Binding-site contacts:
Ligand atom C4 contacts residue ASP273 of chain 1.A at 4.3 Å.
Ligand atom O5 contacts residue ASN403 of chain 1.A at 2.4 Å (h-bond).
Ligand atom N2 contacts residue ASN403 of chain 1.A at 3.0 Å (h-bond).
Ligand atom O6 contacts residue SER302 of chain 1.A at 3.1 Å (h-bond).
Ligand atom C5 contacts residue ASN403 of chain 1.A at 3.7 Å.
Ligand atom C2 contacts residue ASN403 of chain 1.A at 2.5 Å.
Ligand atom O6 contacts residue LYS300 of chain 1.A at 4.4 Å.
Ligand atom O7 contacts residue ASN403 of chain 1.A at 4.1 Å.
Ligand atom C1 contacts residue ASN403 of chain 1.A at 1.5 Å.
Ligand atom C7 contacts residue ASN403 of chain 1.A at 3.8 Å.
Ligand atom C1 contacts residue SER302 of chain 1.A at 4.1 Å.
Ligand atom O4 contacts residue ASP273 of chain 1.A at 3.5 Å.
Ligand atom C6 contacts residue SER302 of chain 1.A at 3.6 Å.
Ligand atom C4 contacts residue ASN403 of chain 1.A at 4.2 Å.
Ligand atom C5 contacts residue SER302 of chain 1.A at 3.6 Å.
Ligand atom O5 contacts residue SER302 of chain 1.A at 3.6 Å.
Ligand atom C3 contacts residue ASP273 of chain 1.A at 4.2 Å.
Ligand atom C3 contacts residue ASN403 of chain 1.A at 3.8 Å.
Ligand atom C5 contacts residue ASP273 of chain 1.A at 4.3 Å.

A small-molecule ligand and the protein it binds are described below.
Small molecule (SMILES): CC(=O)N[C@@H]1[C@@H](O)[C@H](O)[C@@H](CO)O[C@H]1O

Sequence of chain 1.A:
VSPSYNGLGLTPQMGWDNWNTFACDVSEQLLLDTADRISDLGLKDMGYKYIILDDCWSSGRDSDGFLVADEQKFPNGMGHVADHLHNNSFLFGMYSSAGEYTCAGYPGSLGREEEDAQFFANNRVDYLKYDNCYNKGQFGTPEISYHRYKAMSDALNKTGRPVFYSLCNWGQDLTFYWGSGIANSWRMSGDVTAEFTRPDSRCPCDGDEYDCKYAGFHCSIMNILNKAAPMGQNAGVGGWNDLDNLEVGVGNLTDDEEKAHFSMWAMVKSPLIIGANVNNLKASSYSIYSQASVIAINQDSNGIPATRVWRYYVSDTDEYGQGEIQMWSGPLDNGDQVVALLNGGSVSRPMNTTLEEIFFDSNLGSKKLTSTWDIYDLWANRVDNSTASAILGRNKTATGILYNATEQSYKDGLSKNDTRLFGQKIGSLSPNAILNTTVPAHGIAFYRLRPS